A small-molecule ligand and the protein it binds are described below.
Small molecule (SMILES): CC(=O)N[C@@H]1[C@@H](O)[C@H](O)[C@@H](CO)O[C@H]1O

Binding-site contacts:
Ligand atom C4 contacts residue ASN32 of chain 1.A at 4.1 Å.
Ligand atom O7 contacts residue ASN32 of chain 1.A at 3.6 Å.
Ligand atom O7 contacts residue VAL14 of chain 1.A at 4.4 Å.
Ligand atom N2 contacts residue ASN32 of chain 1.A at 2.5 Å (h-bond).
Ligand atom C5 contacts residue ASN32 of chain 1.A at 3.5 Å.
Ligand atom C7 contacts residue THR31 of chain 1.A at 4.2 Å.
Ligand atom C8 contacts residue ASN32 of chain 1.A at 3.3 Å.
Ligand atom C3 contacts residue ASN32 of chain 1.A at 3.7 Å.
Ligand atom O5 contacts residue ASN32 of chain 1.A at 2.4 Å (h-bond).
Ligand atom C7 contacts residue ASN32 of chain 1.A at 3.0 Å.
Ligand atom O6 contacts residue ALA33 of chain 1.A at 4.0 Å.
Ligand atom C2 contacts residue ASN32 of chain 1.A at 2.5 Å.
Ligand atom C1 contacts residue ASN32 of chain 1.A at 1.4 Å.
Ligand atom O7 contacts residue THR31 of chain 1.A at 3.5 Å (h-bond).

Sequence of chain 1.A:
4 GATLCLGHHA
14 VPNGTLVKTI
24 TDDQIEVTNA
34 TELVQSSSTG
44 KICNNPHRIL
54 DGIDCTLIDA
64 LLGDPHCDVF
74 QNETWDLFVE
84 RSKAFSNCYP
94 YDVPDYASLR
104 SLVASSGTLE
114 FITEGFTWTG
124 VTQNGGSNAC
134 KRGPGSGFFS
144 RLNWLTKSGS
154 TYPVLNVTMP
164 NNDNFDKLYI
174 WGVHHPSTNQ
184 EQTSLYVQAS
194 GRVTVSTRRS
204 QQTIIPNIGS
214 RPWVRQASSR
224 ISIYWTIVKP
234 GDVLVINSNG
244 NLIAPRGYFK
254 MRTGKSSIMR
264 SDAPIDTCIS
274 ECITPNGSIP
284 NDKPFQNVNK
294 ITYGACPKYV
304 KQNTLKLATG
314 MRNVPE